This small molecule binds to this protein.
Small molecule (SMILES): CCCCCCCCCCO[C@@H]1O[C@H](CO)[C@@H](O[C@H]2O[C@H](CO)[C@@H](O)[C@H](O)[C@H]2O)[C@H](O)[C@H]1O

Binding-site contacts:
Ligand atom O49 contacts residue SER15 of chain 1.K at 4.4 Å.
Ligand atom C2 contacts residue SER15 of chain 1.K at 3.8 Å.
Ligand atom O49 contacts residue ALA14 of chain 1.K at 3.5 Å (h-bond).
Ligand atom C25 contacts residue PHE19 of chain 1.K at 4.4 Å (hydrophobic).
Ligand atom C37 contacts residue DMU1 of chain 1.JC at 3.8 Å.
Ligand atom C1 contacts residue ALA14 of chain 1.K at 3.4 Å (hydrophobic).
Ligand atom C1 contacts residue SER15 of chain 1.K at 3.5 Å.
Ligand atom O49 contacts residue THR18 of chain 1.K at 2.9 Å (h-bond).
Ligand atom C10 contacts residue ALA14 of chain 1.K at 3.7 Å (hydrophobic).
Ligand atom C22 contacts residue THR18 of chain 1.K at 3.8 Å.
Ligand atom O55 contacts residue ALA14 of chain 1.K at 4.4 Å.
Ligand atom C37 contacts residue PHE19 of chain 1.K at 4.1 Å (hydrophobic).
Ligand atom O4 contacts residue ALA14 of chain 1.K at 3.5 Å.
Ligand atom O6 contacts residue ALA11 of chain 1.K at 4.2 Å.
Ligand atom C6 contacts residue THR18 of chain 1.K at 3.8 Å.
Ligand atom O4 contacts residue ASN10 of chain 1.K at 4.4 Å.
Ligand atom C31 contacts residue ALA22 of chain 1.K at 4.0 Å (hydrophobic).
Ligand atom O16 contacts residue THR18 of chain 1.K at 3.8 Å.
Ligand atom O7 contacts residue ALA14 of chain 1.K at 4.3 Å.
Ligand atom C28 contacts residue ALA22 of chain 1.K at 4.4 Å (hydrophobic).
Ligand atom C19 contacts residue SER15 of chain 1.K at 4.1 Å.
Ligand atom C18 contacts residue THR18 of chain 1.K at 4.2 Å.
Ligand atom C5 contacts residue ALA14 of chain 1.K at 3.5 Å (hydrophobic).
Ligand atom O55 contacts residue ALA11 of chain 1.K at 4.4 Å.
Ligand atom C6 contacts residue SER15 of chain 1.K at 4.2 Å.
Ligand atom C1 contacts residue THR18 of chain 1.K at 3.5 Å.
Ligand atom C22 contacts residue SER15 of chain 1.K at 4.2 Å.
Ligand atom O55 contacts residue SER15 of chain 1.K at 3.4 Å.
Ligand atom O2 contacts residue ASN10 of chain 1.K at 4.0 Å.
Ligand atom C40 contacts residue PHE19 of chain 1.K at 4.2 Å (hydrophobic).
Ligand atom C8 contacts residue ALA14 of chain 1.K at 4.1 Å (hydrophobic).
Ligand atom C22 contacts residue PHE19 of chain 1.K at 3.7 Å (hydrophobic).
Ligand atom C2 contacts residue ALA14 of chain 1.K at 3.8 Å (hydrophobic).
Ligand atom O16 contacts residue SER15 of chain 1.K at 3.5 Å.
Ligand atom C31 contacts residue PHE19 of chain 1.K at 4.3 Å (hydrophobic).
Ligand atom C34 contacts residue PHE19 of chain 1.K at 4.5 Å (hydrophobic).
Ligand atom C31 contacts residue DMU1 of chain 1.JC at 4.3 Å.
Ligand atom C43 contacts residue DMU1 of chain 1.JC at 4.2 Å.
Ligand atom C43 contacts residue PHE19 of chain 1.K at 4.2 Å (hydrophobic).
Ligand atom C7 contacts residue ALA14 of chain 1.K at 3.9 Å (hydrophobic).

Sequence of chain 1.K:
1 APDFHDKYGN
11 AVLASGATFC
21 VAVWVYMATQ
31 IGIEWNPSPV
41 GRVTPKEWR